The small molecule below binds the protein below.
Small molecule (SMILES): Cc1cc(CCCCCOc2ccc(C3=NCCO3)cc2)on1

Binding-site contacts:
Ligand atom C5B contacts residue MET224 of chain 6.A at 3.9 Å (hydrophobic).
Ligand atom C4C contacts residue VAL191 of chain 6.A at 3.0 Å (hydrophobic).
Ligand atom C1B contacts residue VAL188 of chain 6.A at 3.8 Å (hydrophobic).
Ligand atom N3A contacts residue ALA24 of chain 6.C at 3.8 Å.
Ligand atom N3A contacts residue PHE186 of chain 6.A at 4.0 Å.
Ligand atom C5B contacts residue TYR128 of chain 6.A at 4.0 Å (hydrophobic).
Ligand atom C4 contacts residue TYR197 of chain 6.A at 3.8 Å (hydrophobic).
Ligand atom C2B contacts residue VAL188 of chain 6.A at 3.5 Å (hydrophobic).
Ligand atom C5C contacts residue VAL191 of chain 6.A at 3.8 Å (hydrophobic).
Ligand atom O1A contacts residue PHE186 of chain 6.A at 3.0 Å.
Ligand atom N2 contacts residue LEU106 of chain 6.A at 3.8 Å.
Ligand atom O1 contacts residue MET221 of chain 6.A at 3.8 Å.
Ligand atom C2A contacts residue TYR152 of chain 6.A at 3.6 Å (hydrophobic).
Ligand atom C5 contacts residue LEU106 of chain 6.A at 3.8 Å (hydrophobic).
Ligand atom C6B contacts residue ILE104 of chain 6.A at 3.6 Å (hydrophobic).
Ligand atom O1B contacts residue TYR128 of chain 6.A at 3.4 Å (h-bond).
Ligand atom C5A contacts residue PHE186 of chain 6.A at 3.5 Å (hydrophobic).
Ligand atom C2A contacts residue PHE186 of chain 6.A at 3.3 Å (hydrophobic).
Ligand atom C4B contacts residue PHE186 of chain 6.A at 3.6 Å (hydrophobic).
Ligand atom C1C contacts residue LEU106 of chain 6.A at 3.8 Å (hydrophobic).
Ligand atom N3A contacts residue PRO174 of chain 6.A at 3.7 Å.
Ligand atom C6B contacts residue TYR128 of chain 6.A at 3.3 Å (hydrophobic).
Ligand atom C4A contacts residue PRO174 of chain 6.A at 3.1 Å (hydrophobic).
Ligand atom C5A contacts residue VAL176 of chain 6.A at 3.6 Å (hydrophobic).
Ligand atom C3B contacts residue VAL188 of chain 6.A at 3.8 Å (hydrophobic).
Ligand atom N3A contacts residue TYR152 of chain 6.A at 3.5 Å.
Ligand atom C3B contacts residue TYR152 of chain 6.A at 3.7 Å (hydrophobic).
Ligand atom O1B contacts residue ILE104 of chain 6.A at 3.9 Å.
Ligand atom O1 contacts residue LEU106 of chain 6.A at 3.8 Å.
Ligand atom C2C contacts residue TYR197 of chain 6.A at 3.7 Å (hydrophobic).
Ligand atom C4B contacts residue TYR152 of chain 6.A at 3.8 Å (hydrophobic).
Ligand atom C1C contacts residue TYR128 of chain 6.A at 3.7 Å (hydrophobic).
Ligand atom C4C contacts residue VAL188 of chain 6.A at 3.7 Å (hydrophobic).
Ligand atom C4 contacts residue LEU106 of chain 6.A at 3.9 Å (hydrophobic).
Ligand atom C1B contacts residue TYR128 of chain 6.A at 3.6 Å (hydrophobic).
Ligand atom C2C contacts residue MET221 of chain 6.A at 3.8 Å (hydrophobic).
Ligand atom C5A contacts residue ALA150 of chain 6.A at 3.6 Å (hydrophobic).
Ligand atom C5B contacts residue PHE186 of chain 6.A at 3.9 Å (hydrophobic).
Ligand atom C3C contacts residue TYR128 of chain 6.A at 3.4 Å (hydrophobic).
Ligand atom C1B contacts residue ILE104 of chain 6.A at 4.0 Å (hydrophobic).

Sequence of chain 6.C:
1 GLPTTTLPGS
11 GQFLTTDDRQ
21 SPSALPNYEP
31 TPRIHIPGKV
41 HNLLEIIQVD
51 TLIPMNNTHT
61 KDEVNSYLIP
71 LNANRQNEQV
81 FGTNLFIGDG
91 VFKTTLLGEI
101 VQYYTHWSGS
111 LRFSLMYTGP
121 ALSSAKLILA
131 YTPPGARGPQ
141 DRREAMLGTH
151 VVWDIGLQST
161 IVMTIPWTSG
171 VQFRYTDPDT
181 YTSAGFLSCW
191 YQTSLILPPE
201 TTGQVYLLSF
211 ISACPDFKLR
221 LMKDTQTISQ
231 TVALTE

Sequence of chain 6.A:
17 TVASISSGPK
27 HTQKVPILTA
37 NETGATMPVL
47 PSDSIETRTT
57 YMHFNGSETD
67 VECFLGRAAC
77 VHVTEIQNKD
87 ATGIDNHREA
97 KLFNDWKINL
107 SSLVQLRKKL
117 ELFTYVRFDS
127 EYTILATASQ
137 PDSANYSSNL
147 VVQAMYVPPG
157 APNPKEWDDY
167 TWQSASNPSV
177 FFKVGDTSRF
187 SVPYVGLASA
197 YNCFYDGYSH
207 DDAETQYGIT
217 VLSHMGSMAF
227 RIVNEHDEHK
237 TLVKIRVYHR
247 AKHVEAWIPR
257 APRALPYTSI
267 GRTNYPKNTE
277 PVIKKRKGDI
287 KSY